Sequence of chain 1.G:
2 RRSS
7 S

A protein and the small-molecule ligand that binds it are described below.
Small molecule (SMILES): C=CC(C)(C)OC[C@H]1O[C@H](O[C@@H]2C3=C([C@H](C)COC(C)=O)C[C@H](O)[C@]3(C)/C=C3/[C@@H](COC)CC[C@H]3[C@@H](C)[C@H]2O)[C@H](O)[C@@H](OC(C)=O)[C@@H]1O

Binding-site contacts:
Ligand atom C7 contacts residue ASN45 of chain 1.C at 4.1 Å.
Ligand atom C14 contacts residue ASN45 of chain 1.C at 3.3 Å.
Ligand atom C36 contacts residue LYS219 of chain 1.C at 4.0 Å.
Ligand atom O43 contacts residue ASP220 of chain 1.C at 3.9 Å.
Ligand atom C20 contacts residue SER7 of chain 1.G at 3.6 Å.
Ligand atom O16 contacts residue ASP220 of chain 1.C at 2.8 Å (salt-bridge).
Ligand atom C20 contacts residue LYS127 of chain 1.C at 3.7 Å.
Ligand atom C18 contacts residue SER7 of chain 1.G at 3.6 Å.
Ligand atom O24 contacts residue ASP220 of chain 1.C at 3.5 Å.
Ligand atom C48 contacts residue ASN45 of chain 1.C at 3.5 Å.
Ligand atom C26 contacts residue LYS127 of chain 1.C at 3.6 Å.
Ligand atom O22 contacts residue ASN45 of chain 1.C at 3.2 Å (h-bond).
Ligand atom C27 contacts residue LYS127 of chain 1.C at 3.8 Å.
Ligand atom C15 contacts residue PRO172 of chain 1.C at 4.0 Å (hydrophobic).
Ligand atom C12 contacts residue SER7 of chain 1.G at 3.8 Å.
Ligand atom C23 contacts residue ILE173 of chain 1.C at 3.9 Å (hydrophobic).
Ligand atom C5 contacts residue SER7 of chain 1.G at 3.5 Å.
Ligand atom C9 contacts residue ASP220 of chain 1.C at 3.7 Å.
Ligand atom C38 contacts residue PHE124 of chain 1.C at 3.5 Å (hydrophobic).
Ligand atom C7 contacts residue SER48 of chain 1.C at 3.6 Å.
Ligand atom O32 contacts residue LYS127 of chain 1.C at 2.8 Å (salt-bridge).
Ligand atom C11 contacts residue ASP220 of chain 1.C at 3.7 Å.
Ligand atom C36 contacts residue ASP220 of chain 1.C at 4.0 Å.
Ligand atom C25 contacts residue ILE224 of chain 1.C at 4.0 Å (hydrophobic).
Ligand atom C25 contacts residue ILE173 of chain 1.C at 3.8 Å (hydrophobic).
Ligand atom C38 contacts residue MET128 of chain 1.C at 3.8 Å (hydrophobic).
Ligand atom C18 contacts residue ASP220 of chain 1.C at 3.9 Å.
Ligand atom C38 contacts residue LYS127 of chain 1.C at 3.7 Å.
Ligand atom C18 contacts residue ILE224 of chain 1.C at 3.9 Å (hydrophobic).
Ligand atom C48 contacts residue LEU46 of chain 1.C at 3.5 Å (hydrophobic).
Ligand atom O16 contacts residue PRO172 of chain 1.C at 3.9 Å.
Ligand atom C23 contacts residue ASN45 of chain 1.C at 4.0 Å.
Ligand atom O13 contacts residue SER7 of chain 1.G at 3.7 Å.
Ligand atom C45 contacts residue ASN45 of chain 1.C at 3.9 Å.
Ligand atom O29 contacts residue ASP220 of chain 1.C at 2.8 Å (salt-bridge).
Ligand atom C23 contacts residue PHE124 of chain 1.C at 3.8 Å (hydrophobic).
Ligand atom O13 contacts residue LYS52 of chain 1.C at 3.5 Å (salt-bridge).
Ligand atom C27 contacts residue PHE124 of chain 1.C at 3.7 Å (hydrophobic).
Ligand atom C25 contacts residue PRO172 of chain 1.C at 3.1 Å (hydrophobic).
Ligand atom C46 contacts residue GLU17 of chain 1.C at 3.2 Å.

Sequence of chain 1.C:
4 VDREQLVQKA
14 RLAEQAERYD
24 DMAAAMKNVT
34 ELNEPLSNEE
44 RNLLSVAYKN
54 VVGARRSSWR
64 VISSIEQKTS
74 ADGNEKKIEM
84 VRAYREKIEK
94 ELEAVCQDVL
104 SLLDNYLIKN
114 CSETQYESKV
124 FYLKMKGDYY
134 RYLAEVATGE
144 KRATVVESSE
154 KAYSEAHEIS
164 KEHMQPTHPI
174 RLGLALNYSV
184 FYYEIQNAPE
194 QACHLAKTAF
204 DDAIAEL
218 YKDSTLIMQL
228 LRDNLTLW